Sequence of chain 1.B:
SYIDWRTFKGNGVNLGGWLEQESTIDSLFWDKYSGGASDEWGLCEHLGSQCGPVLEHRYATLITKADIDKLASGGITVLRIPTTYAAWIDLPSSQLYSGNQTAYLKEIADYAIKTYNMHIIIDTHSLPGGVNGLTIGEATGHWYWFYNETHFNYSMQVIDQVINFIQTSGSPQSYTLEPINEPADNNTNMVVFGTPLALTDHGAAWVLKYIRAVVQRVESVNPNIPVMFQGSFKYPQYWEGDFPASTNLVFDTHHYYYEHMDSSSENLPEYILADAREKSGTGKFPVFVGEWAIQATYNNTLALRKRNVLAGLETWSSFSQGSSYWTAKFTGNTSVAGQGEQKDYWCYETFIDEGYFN

This protein binds this small molecule.
Small molecule (SMILES): CC(=O)N[C@@H]1[C@@H](O)[C@H](O)[C@@H](CO)O[C@H]1O

Binding-site contacts:
Ligand atom O3 contacts residue HIS272 of chain 1.A at 4.0 Å.
Ligand atom C2 contacts residue ASN198 of chain 1.B at 2.5 Å.
Ligand atom C8 contacts residue THR212 of chain 1.B at 3.9 Å.
Ligand atom O4 contacts residue EDO1 of chain 1.T at 2.7 Å (h-bond).
Ligand atom O5 contacts residue VAL204 of chain 1.B at 4.1 Å.
Ligand atom C1 contacts residue EDO1 of chain 1.W at 4.5 Å.
Ligand atom C8 contacts residue TYR310 of chain 1.A at 4.4 Å (hydrophobic).
Ligand atom C6 contacts residue VAL204 of chain 1.B at 3.9 Å (hydrophobic).
Ligand atom C2 contacts residue EDO1 of chain 1.W at 3.8 Å.
Ligand atom O6 contacts residue VAL204 of chain 1.B at 4.5 Å.
Ligand atom O3 contacts residue LEU209 of chain 1.B at 4.5 Å.
Ligand atom C4 contacts residue VAL203 of chain 1.A at 3.8 Å (hydrophobic).
Ligand atom O6 contacts residue ASN201 of chain 1.B at 3.6 Å.
Ligand atom C3 contacts residue EDO1 of chain 1.T at 3.8 Å.
Ligand atom C5 contacts residue VAL203 of chain 1.A at 4.5 Å (hydrophobic).
Ligand atom C4 contacts residue EDO1 of chain 1.T at 3.8 Å.
Ligand atom O7 contacts residue LEU209 of chain 1.B at 3.5 Å (h-bond).
Ligand atom C7 contacts residue EDO1 of chain 1.W at 3.9 Å.
Ligand atom O3 contacts residue EDO1 of chain 1.W at 3.3 Å.
Ligand atom C4 contacts residue ASN198 of chain 1.B at 4.2 Å.
Ligand atom C2 contacts residue LEU209 of chain 1.B at 4.2 Å (hydrophobic).
Ligand atom C7 contacts residue ASN198 of chain 1.B at 3.4 Å.
Ligand atom O7 contacts residue ASN198 of chain 1.B at 3.4 Å (h-bond).
Ligand atom O4 contacts residue VAL203 of chain 1.A at 3.6 Å.
Ligand atom C6 contacts residue VAL203 of chain 1.A at 3.9 Å (hydrophobic).
Ligand atom O5 contacts residue ASN198 of chain 1.B at 2.3 Å (h-bond).
Ligand atom C7 contacts residue THR212 of chain 1.B at 4.2 Å.
Ligand atom C3 contacts residue EDO1 of chain 1.W at 3.6 Å.
Ligand atom O4 contacts residue EDO1 of chain 1.W at 4.5 Å.
Ligand atom C3 contacts residue ASN198 of chain 1.B at 3.9 Å.
Ligand atom N2 contacts residue EDO1 of chain 1.W at 3.0 Å (h-bond).
Ligand atom C1 contacts residue ASN198 of chain 1.B at 1.5 Å.
Ligand atom C8 contacts residue EDO1 of chain 1.W at 3.9 Å.
Ligand atom C7 contacts residue LEU209 of chain 1.B at 4.4 Å (hydrophobic).
Ligand atom N2 contacts residue ASN198 of chain 1.B at 3.0 Å (h-bond).
Ligand atom C1 contacts residue LEU209 of chain 1.B at 4.0 Å (hydrophobic).
Ligand atom O3 contacts residue EDO1 of chain 1.T at 3.3 Å (h-bond).
Ligand atom O5 contacts residue LEU209 of chain 1.B at 4.2 Å.
Ligand atom C5 contacts residue ASN198 of chain 1.B at 3.7 Å.

Sequence of chain 1.A:
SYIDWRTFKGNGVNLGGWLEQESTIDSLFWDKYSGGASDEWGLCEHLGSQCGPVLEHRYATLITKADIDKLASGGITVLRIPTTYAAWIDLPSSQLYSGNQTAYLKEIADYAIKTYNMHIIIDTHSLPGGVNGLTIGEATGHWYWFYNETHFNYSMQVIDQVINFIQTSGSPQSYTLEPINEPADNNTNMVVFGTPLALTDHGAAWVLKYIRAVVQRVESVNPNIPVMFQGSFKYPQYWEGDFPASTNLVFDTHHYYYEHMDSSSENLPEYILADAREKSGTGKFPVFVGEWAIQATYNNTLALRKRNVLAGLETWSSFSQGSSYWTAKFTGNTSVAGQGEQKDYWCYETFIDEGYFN